Sequence of chain 5.B:
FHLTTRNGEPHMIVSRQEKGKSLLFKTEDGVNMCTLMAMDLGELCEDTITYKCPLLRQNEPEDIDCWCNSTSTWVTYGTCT

Binding-site contacts:
Ligand atom O6 contacts residue NAG1 of chain 5.N at 4.5 Å.
Ligand atom O2 contacts residue NAG1 of chain 5.N at 3.4 Å (h-bond).
Ligand atom C1 contacts residue NAG1 of chain 5.N at 1.7 Å.
Ligand atom C2 contacts residue HIS2 of chain 5.B at 4.5 Å.
Ligand atom C3 contacts residue NAG1 of chain 5.N at 4.1 Å.
Ligand atom C3 contacts residue BMA1 of chain 5.P at 2.5 Å.
Ligand atom O4 contacts residue BMA1 of chain 5.P at 4.0 Å.
Ligand atom O5 contacts residue NAG1 of chain 5.N at 2.5 Å (h-bond).
Ligand atom O2 contacts residue HIS2 of chain 5.B at 3.4 Å (h-bond).
Ligand atom C4 contacts residue BMA1 of chain 5.P at 3.6 Å.
Ligand atom C5 contacts residue NAG1 of chain 5.N at 3.8 Å.
Ligand atom O2 contacts residue BMA1 of chain 5.P at 3.0 Å (h-bond).
Ligand atom C2 contacts residue NAG1 of chain 5.N at 2.9 Å.
Ligand atom O3 contacts residue BMA1 of chain 5.P at 1.1 Å.
Ligand atom C2 contacts residue BMA1 of chain 5.P at 3.2 Å.

A small-molecule ligand and the protein it binds are described below.
Small molecule (SMILES): OC[C@H]1O[C@@H](O)[C@@H](O)[C@@H](O)[C@@H]1O